This protein binds this small molecule.
Small molecule (SMILES): NS(=O)(=O)c1ccc(Nc2nc(OCC3CCCCC3)c3nc[nH]c3n2)cc1

Sequence of chain 1.A:
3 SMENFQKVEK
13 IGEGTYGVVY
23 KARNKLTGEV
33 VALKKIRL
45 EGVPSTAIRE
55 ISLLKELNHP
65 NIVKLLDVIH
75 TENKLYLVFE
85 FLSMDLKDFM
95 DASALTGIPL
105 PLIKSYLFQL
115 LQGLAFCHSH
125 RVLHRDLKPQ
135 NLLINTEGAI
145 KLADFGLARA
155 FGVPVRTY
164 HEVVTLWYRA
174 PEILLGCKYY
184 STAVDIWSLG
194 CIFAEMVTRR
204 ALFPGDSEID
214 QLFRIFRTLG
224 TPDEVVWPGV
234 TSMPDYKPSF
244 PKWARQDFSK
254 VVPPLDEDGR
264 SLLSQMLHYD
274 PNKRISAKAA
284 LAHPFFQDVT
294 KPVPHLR

Binding-site contacts:
Ligand atom C16 contacts residue GLY14 of chain 1.A at 3.8 Å.
Ligand atom O24 contacts residue ASP89 of chain 1.A at 2.7 Å (salt-bridge).
Ligand atom N3 contacts residue LEU86 of chain 1.A at 3.6 Å (h-bond).
Ligand atom N9 contacts residue ALA34 of chain 1.A at 3.6 Å.
Ligand atom N9 contacts residue VAL67 of chain 1.A at 3.6 Å.
Ligand atom S23 contacts residue ASP89 of chain 1.A at 3.3 Å (salt-bridge).
Ligand atom C20 contacts residue ASP89 of chain 1.A at 3.8 Å.
Ligand atom O25 contacts residue ASP92 of chain 1.A at 3.6 Å.
Ligand atom N3 contacts residue LEU137 of chain 1.A at 3.4 Å.
Ligand atom S23 contacts residue ASP92 of chain 1.A at 3.9 Å.
Ligand atom C19 contacts residue SER87 of chain 1.A at 3.5 Å.
Ligand atom C21 contacts residue ASP89 of chain 1.A at 3.5 Å.
Ligand atom C18 contacts residue SER87 of chain 1.A at 3.8 Å.
Ligand atom N26 contacts residue ASP89 of chain 1.A at 3.1 Å (salt-bridge).
Ligand atom C13 contacts residue ASN135 of chain 1.A at 3.2 Å.
Ligand atom C15 contacts residue GLY14 of chain 1.A at 3.9 Å.
Ligand atom C18 contacts residue LEU86 of chain 1.A at 3.2 Å (hydrophobic).
Ligand atom O24 contacts residue ASP92 of chain 1.A at 3.4 Å.
Ligand atom C4 contacts residue LEU137 of chain 1.A at 3.2 Å (hydrophobic).
Ligand atom C17 contacts residue LEU86 of chain 1.A at 3.3 Å (hydrophobic).
Ligand atom C2 contacts residue LEU137 of chain 1.A at 3.8 Å (hydrophobic).
Ligand atom N1 contacts residue LEU137 of chain 1.A at 3.9 Å.
Ligand atom C15 contacts residue GLU15 of chain 1.A at 3.6 Å.
Ligand atom C12 contacts residue GLN134 of chain 1.A at 3.8 Å.
Ligand atom N9 contacts residue LEU137 of chain 1.A at 3.6 Å.
Ligand atom C15 contacts residue GLY16 of chain 1.A at 3.9 Å.
Ligand atom C8 contacts residue GLU84 of chain 1.A at 3.9 Å.
Ligand atom C22 contacts residue LEU137 of chain 1.A at 3.6 Å (hydrophobic).
Ligand atom C4 contacts residue ALA34 of chain 1.A at 3.6 Å (hydrophobic).
Ligand atom N9 contacts residue GLU84 of chain 1.A at 3.0 Å (salt-bridge).
Ligand atom N3 contacts residue ALA34 of chain 1.A at 3.9 Å.
Ligand atom N2 contacts residue LEU86 of chain 1.A at 2.9 Å (h-bond).
Ligand atom O24 contacts residue MET88 of chain 1.A at 3.6 Å.
Ligand atom C13 contacts residue ASP148 of chain 1.A at 3.5 Å.
Ligand atom N9 contacts residue PHE83 of chain 1.A at 3.8 Å.
Ligand atom C5 contacts residue LEU137 of chain 1.A at 3.5 Å (hydrophobic).
Ligand atom C8 contacts residue VAL67 of chain 1.A at 3.5 Å (hydrophobic).
Ligand atom N26 contacts residue ASP92 of chain 1.A at 3.8 Å.
Ligand atom C8 contacts residue PHE83 of chain 1.A at 3.5 Å (hydrophobic).
Ligand atom C6 contacts residue LEU137 of chain 1.A at 3.9 Å (hydrophobic).